A protein and the small-molecule ligand that binds it are described below.
Small molecule (SMILES): CC(C)CCC[C@@H](C)[C@H]1CC[C@H]2[C@@H]3CC=C4C[C@@H](O)CC[C@]4(C)[C@H]3CC[C@]12C

Sequence of chain 1.C:
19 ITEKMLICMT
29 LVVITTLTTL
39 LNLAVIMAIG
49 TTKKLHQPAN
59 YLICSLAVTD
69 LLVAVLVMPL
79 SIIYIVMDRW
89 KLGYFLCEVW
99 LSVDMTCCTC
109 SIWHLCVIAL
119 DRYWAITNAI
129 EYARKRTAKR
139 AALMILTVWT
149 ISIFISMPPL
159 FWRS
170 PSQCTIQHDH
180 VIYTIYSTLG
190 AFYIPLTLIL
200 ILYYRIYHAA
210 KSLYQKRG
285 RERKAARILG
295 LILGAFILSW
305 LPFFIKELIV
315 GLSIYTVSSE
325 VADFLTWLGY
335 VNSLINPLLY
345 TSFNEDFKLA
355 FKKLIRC

Binding-site contacts:
Ligand atom O1 contacts residue TRP122 of chain 1.C at 3.6 Å.
Ligand atom C16 contacts residue ILE149 of chain 1.C at 4.4 Å (hydrophobic).
Ligand atom C20 contacts residue TRP111 of chain 1.C at 4.5 Å (hydrophobic).
Ligand atom C18 contacts residue TRP111 of chain 1.C at 3.5 Å (hydrophobic).
Ligand atom C22 contacts residue ILE149 of chain 1.C at 4.2 Å (hydrophobic).
Ligand atom C24 contacts residue ILE149 of chain 1.C at 4.3 Å (hydrophobic).
Ligand atom C21 contacts residue ILE193 of chain 1.C at 4.3 Å (hydrophobic).
Ligand atom C18 contacts residue ILE193 of chain 1.C at 4.5 Å (hydrophobic).
Ligand atom C19 contacts residue LEU118 of chain 1.C at 4.3 Å (hydrophobic).
Ligand atom C18 contacts residue LEU197 of chain 1.C at 3.6 Å (hydrophobic).
Ligand atom C20 contacts residue ILE193 of chain 1.C at 4.4 Å (hydrophobic).